Binding-site contacts:
Ligand atom C6 contacts residue PHE77 of chain 2.B at 4.0 Å (hydrophobic).
Ligand atom C15 contacts residue PRO8 of chain 2.B at 4.2 Å (hydrophobic).
Ligand atom C7 contacts residue GLY70 of chain 2.B at 4.2 Å.
Ligand atom C6 contacts residue GLY70 of chain 2.B at 3.4 Å.
Ligand atom N1 contacts residue GLY72 of chain 2.B at 3.0 Å (h-bond).
Ligand atom C15 contacts residue GLY9 of chain 2.B at 4.0 Å.
Ligand atom C15 contacts residue LEU37 of chain 2.B at 4.0 Å (hydrophobic).
Ligand atom C4 contacts residue ALA35 of chain 2.B at 3.8 Å (hydrophobic).
Ligand atom C4 contacts residue LEU37 of chain 2.B at 3.7 Å (hydrophobic).
Ligand atom C5 contacts residue ALA35 of chain 2.B at 3.7 Å (hydrophobic).
Ligand atom C2 contacts residue LEU37 of chain 2.B at 4.1 Å (hydrophobic).
Ligand atom C10 contacts residue LYS88 of chain 2.B at 4.2 Å.
Ligand atom C9 contacts residue LEU37 of chain 2.B at 3.6 Å (hydrophobic).
Ligand atom C13 contacts residue GLY9 of chain 2.B at 3.9 Å.
Ligand atom N1 contacts residue LEU74 of chain 2.B at 3.6 Å (h-bond).
Ligand atom C8 contacts residue LEU74 of chain 2.B at 3.9 Å (hydrophobic).
Ligand atom C10 contacts residue PRO8 of chain 2.B at 4.0 Å (hydrophobic).
Ligand atom O11 contacts residue GLY9 of chain 2.B at 3.7 Å.
Ligand atom C3 contacts residue LEU37 of chain 2.B at 3.9 Å (hydrophobic).
Ligand atom C10 contacts residue GLY9 of chain 2.B at 3.7 Å.
Ligand atom C2 contacts residue GLY72 of chain 2.B at 4.1 Å.
Ligand atom C7 contacts residue LEU74 of chain 2.B at 3.8 Å (hydrophobic).
Ligand atom O14 contacts residue LEU74 of chain 2.B at 3.8 Å.
Ligand atom O12 contacts residue GLY9 of chain 2.B at 3.9 Å.
Ligand atom O12 contacts residue LYS88 of chain 2.B at 3.2 Å (salt-bridge).
Ligand atom O14 contacts residue PRO8 of chain 2.B at 4.2 Å.
Ligand atom C5 contacts residue LEU37 of chain 2.B at 4.1 Å (hydrophobic).
Ligand atom C8 contacts residue LEU37 of chain 2.B at 3.6 Å (hydrophobic).
Ligand atom C4 contacts residue LEU74 of chain 2.B at 4.2 Å (hydrophobic).
Ligand atom C7 contacts residue LEU37 of chain 2.B at 4.1 Å (hydrophobic).
Ligand atom C2 contacts residue LEU74 of chain 2.B at 4.0 Å (hydrophobic).
Ligand atom C7 contacts residue GLN71 of chain 2.B at 4.0 Å.
Ligand atom C7 contacts residue GLY72 of chain 2.B at 3.5 Å.
Ligand atom C5 contacts residue GLY70 of chain 2.B at 3.8 Å.
Ligand atom C9 contacts residue LEU74 of chain 2.B at 4.1 Å (hydrophobic).
Ligand atom C6 contacts residue GLN71 of chain 2.B at 3.6 Å.
Ligand atom N1 contacts residue LEU37 of chain 2.B at 3.9 Å.
Ligand atom C13 contacts residue PRO8 of chain 2.B at 3.5 Å (hydrophobic).
Ligand atom C8 contacts residue GLY72 of chain 2.B at 3.5 Å.
Ligand atom O12 contacts residue PRO8 of chain 2.B at 3.5 Å (h-bond).

Sequence of chain 2.B:
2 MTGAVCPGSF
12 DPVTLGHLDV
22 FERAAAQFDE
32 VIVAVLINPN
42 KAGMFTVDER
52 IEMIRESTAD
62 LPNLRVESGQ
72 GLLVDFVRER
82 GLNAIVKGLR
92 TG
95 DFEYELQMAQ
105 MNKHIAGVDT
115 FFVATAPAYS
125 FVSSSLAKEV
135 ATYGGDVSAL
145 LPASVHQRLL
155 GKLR

This protein binds this small molecule.
Small molecule (SMILES): O=C(O)[C@@H](O)Cc1c[nH]c2ccccc12